Sequence of chain 1.E:
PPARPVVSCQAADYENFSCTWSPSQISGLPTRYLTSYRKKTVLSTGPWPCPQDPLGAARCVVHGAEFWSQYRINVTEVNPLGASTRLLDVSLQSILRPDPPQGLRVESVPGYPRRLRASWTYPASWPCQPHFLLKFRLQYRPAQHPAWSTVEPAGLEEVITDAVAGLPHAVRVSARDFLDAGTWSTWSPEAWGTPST

Sequence of chain 1.D:
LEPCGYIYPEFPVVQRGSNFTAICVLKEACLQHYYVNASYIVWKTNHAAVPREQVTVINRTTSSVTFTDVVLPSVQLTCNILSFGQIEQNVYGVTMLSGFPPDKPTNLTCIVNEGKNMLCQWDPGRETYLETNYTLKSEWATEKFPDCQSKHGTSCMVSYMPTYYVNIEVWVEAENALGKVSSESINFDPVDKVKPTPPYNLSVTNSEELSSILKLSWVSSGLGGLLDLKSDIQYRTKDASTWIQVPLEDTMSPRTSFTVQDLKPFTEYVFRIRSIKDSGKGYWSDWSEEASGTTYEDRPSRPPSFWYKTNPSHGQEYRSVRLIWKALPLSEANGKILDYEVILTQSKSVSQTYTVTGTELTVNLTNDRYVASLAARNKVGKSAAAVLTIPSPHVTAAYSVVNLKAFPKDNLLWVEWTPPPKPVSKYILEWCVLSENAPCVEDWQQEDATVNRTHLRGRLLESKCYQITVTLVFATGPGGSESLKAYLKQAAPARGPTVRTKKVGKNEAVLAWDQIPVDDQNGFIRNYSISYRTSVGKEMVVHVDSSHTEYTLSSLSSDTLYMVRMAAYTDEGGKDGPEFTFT

The small molecule below binds the protein below.
Small molecule (SMILES): CC(=O)N[C@H]1[C@H](O[C@H]2[C@H](O)[C@@H](NC(C)=O)CO[C@@H]2CO)O[C@H](CO)[C@@H](O)[C@@H]1O

Binding-site contacts:
Ligand atom O5 contacts residue ASN194 of chain 1.E at 2.3 Å (h-bond).
Ligand atom C7 contacts residue ASN194 of chain 1.E at 3.2 Å.
Ligand atom O7 contacts residue ASN194 of chain 1.E at 3.2 Å (h-bond).
Ligand atom C8 contacts residue LEU207 of chain 1.E at 4.0 Å (hydrophobic).
Ligand atom C1 contacts residue THR196 of chain 1.E at 3.7 Å.
Ligand atom C8 contacts residue VAL198 of chain 1.E at 4.2 Å (hydrophobic).
Ligand atom C4 contacts residue ASN194 of chain 1.E at 4.2 Å.
Ligand atom C8 contacts residue ASN194 of chain 1.E at 4.4 Å.
Ligand atom C6 contacts residue THR196 of chain 1.E at 4.0 Å.
Ligand atom O6 contacts residue ASN194 of chain 1.E at 4.4 Å.
Ligand atom C7 contacts residue LEU207 of chain 1.E at 4.3 Å (hydrophobic).
Ligand atom O6 contacts residue LEU145 of chain 1.E at 3.7 Å.
Ligand atom C1 contacts residue THR205 of chain 1.E at 4.2 Å.
Ligand atom C6 contacts residue LEU145 of chain 1.E at 4.5 Å (hydrophobic).
Ligand atom C1 contacts residue ASN194 of chain 1.E at 1.4 Å.
Ligand atom N2 contacts residue ASN194 of chain 1.E at 2.9 Å (h-bond).
Ligand atom O5 contacts residue THR196 of chain 1.E at 3.5 Å (h-bond).
Ligand atom C8 contacts residue ALA203 of chain 1.E at 3.7 Å (hydrophobic).
Ligand atom C5 contacts residue ASN194 of chain 1.E at 3.6 Å.
Ligand atom C2 contacts residue ASN194 of chain 1.E at 2.5 Å.
Ligand atom C8 contacts residue PHE108 of chain 1.D at 4.1 Å (hydrophobic).
Ligand atom C3 contacts residue ASN194 of chain 1.E at 3.8 Å.
Ligand atom O7 contacts residue ALA203 of chain 1.E at 3.6 Å.
Ligand atom C5 contacts residue THR196 of chain 1.E at 3.5 Å.
Ligand atom C7 contacts residue ALA203 of chain 1.E at 4.1 Å (hydrophobic).
Ligand atom O6 contacts residue THR196 of chain 1.E at 3.8 Å.